Binding-site contacts:
Ligand atom O5 contacts residue ASN1071 of chain 1.C at 2.4 Å (h-bond).
Ligand atom N2 contacts residue ASN1071 of chain 1.C at 2.9 Å (h-bond).
Ligand atom C3 contacts residue ASN1071 of chain 1.C at 3.8 Å.
Ligand atom C2 contacts residue ASN1071 of chain 1.C at 2.5 Å.
Ligand atom C5 contacts residue ASN1071 of chain 1.C at 3.7 Å.
Ligand atom C1 contacts residue ASN1071 of chain 1.C at 1.4 Å.
Ligand atom C4 contacts residue ASN1071 of chain 1.C at 4.2 Å.
Ligand atom C7 contacts residue ASN1071 of chain 1.C at 4.0 Å.

This protein binds this small molecule.
Small molecule (SMILES): CC(=O)N[C@@H]1[C@@H](O)[C@H](O)[C@@H](CO)O[C@H]1O

Sequence of chain 1.C:
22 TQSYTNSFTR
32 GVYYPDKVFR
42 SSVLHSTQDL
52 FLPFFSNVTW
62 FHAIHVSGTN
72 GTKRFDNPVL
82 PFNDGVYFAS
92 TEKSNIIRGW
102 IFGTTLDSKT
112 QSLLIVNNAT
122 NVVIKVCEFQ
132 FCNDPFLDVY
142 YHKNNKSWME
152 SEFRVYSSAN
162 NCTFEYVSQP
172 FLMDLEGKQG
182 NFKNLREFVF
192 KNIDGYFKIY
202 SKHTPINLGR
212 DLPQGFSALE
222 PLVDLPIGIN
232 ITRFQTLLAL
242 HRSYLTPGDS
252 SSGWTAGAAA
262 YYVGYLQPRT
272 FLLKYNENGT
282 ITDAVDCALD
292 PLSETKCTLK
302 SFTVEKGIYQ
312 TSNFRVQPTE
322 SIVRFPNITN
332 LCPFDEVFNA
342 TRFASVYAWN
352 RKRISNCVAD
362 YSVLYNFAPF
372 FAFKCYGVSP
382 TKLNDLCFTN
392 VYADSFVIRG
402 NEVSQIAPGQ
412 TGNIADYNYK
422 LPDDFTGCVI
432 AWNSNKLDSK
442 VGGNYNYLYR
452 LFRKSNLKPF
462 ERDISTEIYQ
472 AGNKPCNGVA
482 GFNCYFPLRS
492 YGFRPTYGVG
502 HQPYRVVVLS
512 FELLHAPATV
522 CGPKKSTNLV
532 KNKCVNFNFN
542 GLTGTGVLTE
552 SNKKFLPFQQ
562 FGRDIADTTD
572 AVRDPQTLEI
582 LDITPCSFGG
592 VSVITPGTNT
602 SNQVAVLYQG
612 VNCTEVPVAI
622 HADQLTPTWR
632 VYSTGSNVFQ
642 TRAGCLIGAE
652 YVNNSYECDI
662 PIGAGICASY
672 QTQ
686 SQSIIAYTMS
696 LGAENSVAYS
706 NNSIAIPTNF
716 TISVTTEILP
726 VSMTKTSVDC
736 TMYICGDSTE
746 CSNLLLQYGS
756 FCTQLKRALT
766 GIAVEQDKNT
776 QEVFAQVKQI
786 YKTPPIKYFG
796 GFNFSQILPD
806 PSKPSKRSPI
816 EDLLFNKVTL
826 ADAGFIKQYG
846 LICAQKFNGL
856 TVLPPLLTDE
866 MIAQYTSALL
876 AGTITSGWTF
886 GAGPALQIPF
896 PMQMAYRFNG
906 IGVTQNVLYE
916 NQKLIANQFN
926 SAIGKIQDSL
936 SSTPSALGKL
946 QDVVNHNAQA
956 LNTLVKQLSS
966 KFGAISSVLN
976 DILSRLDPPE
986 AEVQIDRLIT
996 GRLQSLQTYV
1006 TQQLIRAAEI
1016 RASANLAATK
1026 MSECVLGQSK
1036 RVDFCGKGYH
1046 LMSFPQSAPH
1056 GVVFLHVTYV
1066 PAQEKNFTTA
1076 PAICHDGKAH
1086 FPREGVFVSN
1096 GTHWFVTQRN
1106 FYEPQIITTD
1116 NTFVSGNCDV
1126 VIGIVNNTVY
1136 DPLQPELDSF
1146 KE